A protein and the small-molecule ligand that binds it are described below.
Small molecule (SMILES): NCC(=O)O

Sequence of chain 1.A:
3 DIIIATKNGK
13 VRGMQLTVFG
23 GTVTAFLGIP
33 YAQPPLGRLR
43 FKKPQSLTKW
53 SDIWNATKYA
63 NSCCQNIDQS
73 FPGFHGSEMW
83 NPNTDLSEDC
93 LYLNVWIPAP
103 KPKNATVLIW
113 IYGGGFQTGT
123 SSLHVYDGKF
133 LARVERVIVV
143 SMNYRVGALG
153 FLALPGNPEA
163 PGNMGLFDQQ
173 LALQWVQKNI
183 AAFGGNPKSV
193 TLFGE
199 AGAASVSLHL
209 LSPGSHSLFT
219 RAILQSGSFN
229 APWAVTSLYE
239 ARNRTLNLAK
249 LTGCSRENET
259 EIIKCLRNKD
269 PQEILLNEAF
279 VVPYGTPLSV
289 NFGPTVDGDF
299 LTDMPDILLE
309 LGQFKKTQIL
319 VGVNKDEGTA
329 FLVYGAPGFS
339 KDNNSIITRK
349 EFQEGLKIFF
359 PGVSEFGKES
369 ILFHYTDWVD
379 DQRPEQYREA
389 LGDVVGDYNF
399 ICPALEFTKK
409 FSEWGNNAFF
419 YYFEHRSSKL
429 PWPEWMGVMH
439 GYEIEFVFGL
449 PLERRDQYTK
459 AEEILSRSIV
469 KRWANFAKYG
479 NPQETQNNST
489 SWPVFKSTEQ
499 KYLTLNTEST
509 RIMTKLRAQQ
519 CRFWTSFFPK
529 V

Binding-site contacts:
Ligand atom N contacts residue LYS131 of chain 1.A at 3.4 Å.
Ligand atom N contacts residue ASP129 of chain 1.A at 2.5 Å (salt-bridge).
Ligand atom CA contacts residue TRP98 of chain 1.A at 3.8 Å (hydrophobic).
Ligand atom C contacts residue ASP129 of chain 1.A at 3.5 Å.
Ligand atom O contacts residue LYS131 of chain 1.A at 3.1 Å (salt-bridge).
Ligand atom O contacts residue LEU18 of chain 1.A at 4.4 Å.
Ligand atom O contacts residue ASP129 of chain 1.A at 3.0 Å (salt-bridge).
Ligand atom N contacts residue TRP98 of chain 1.A at 2.9 Å (h-bond).
Ligand atom CA contacts residue ASP129 of chain 1.A at 3.4 Å.
Ligand atom N contacts residue LEU18 of chain 1.A at 3.5 Å.
Ligand atom CA contacts residue TYR61 of chain 1.A at 3.5 Å (hydrophobic).
Ligand atom C contacts residue LEU18 of chain 1.A at 4.3 Å (hydrophobic).
Ligand atom C contacts residue LYS131 of chain 1.A at 4.3 Å.
Ligand atom C contacts residue TYR61 of chain 1.A at 4.4 Å (hydrophobic).
Ligand atom CA contacts residue LEU18 of chain 1.A at 4.2 Å (hydrophobic).
Ligand atom N contacts residue TYR61 of chain 1.A at 4.2 Å.
Ligand atom CA contacts residue LEU29 of chain 1.A at 4.2 Å (hydrophobic).